The small molecule below binds the protein below.
Small molecule (SMILES): O=[N+]([O-])c1ccc(O)c(OS(=O)(=O)O)c1

Binding-site contacts:
Ligand atom N1 contacts residue GLN286 of chain 1.B at 3.5 Å (h-bond).
Ligand atom S1 contacts residue CYS242 of chain 1.B at 3.9 Å.
Ligand atom N1 contacts residue PHE76 of chain 1.B at 3.9 Å.
Ligand atom O6 contacts residue PHE76 of chain 1.B at 3.8 Å.
Ligand atom C5 contacts residue ALA244 of chain 1.B at 4.4 Å (hydrophobic).
Ligand atom O4 contacts residue ALA244 of chain 1.B at 3.5 Å (h-bond).
Ligand atom S1 contacts residue SER243 of chain 1.B at 4.2 Å.
Ligand atom O5 contacts residue PHE76 of chain 1.B at 4.3 Å.
Ligand atom O6 contacts residue ILE79 of chain 1.B at 4.3 Å.
Ligand atom O3 contacts residue VAL246 of chain 1.B at 3.9 Å.
Ligand atom O6 contacts residue ALA244 of chain 1.B at 3.6 Å.
Ligand atom O2 contacts residue CYS242 of chain 1.B at 3.5 Å (h-bond).
Ligand atom O4 contacts residue SER243 of chain 1.B at 3.2 Å.
Ligand atom O2 contacts residue ALA244 of chain 1.B at 3.3 Å.
Ligand atom C3 contacts residue LYS154 of chain 1.B at 3.5 Å.
Ligand atom O3 contacts residue GLN286 of chain 1.B at 3.6 Å (h-bond).
Ligand atom C6 contacts residue GLN286 of chain 1.B at 3.8 Å.
Ligand atom C1 contacts residue GLN286 of chain 1.B at 4.5 Å.
Ligand atom C6 contacts residue PHE76 of chain 1.B at 4.0 Å (hydrophobic).
Ligand atom C1 contacts residue SER243 of chain 1.B at 4.1 Å.
Ligand atom O6 contacts residue GLN286 of chain 1.B at 3.5 Å (h-bond).
Ligand atom C2 contacts residue LYS154 of chain 1.B at 3.1 Å.
Ligand atom O2 contacts residue GLY245 of chain 1.B at 3.7 Å.
Ligand atom O1 contacts residue SER243 of chain 1.B at 3.8 Å.
Ligand atom C5 contacts residue PHE76 of chain 1.B at 4.2 Å (hydrophobic).
Ligand atom O1 contacts residue CYS242 of chain 1.B at 3.0 Å (h-bond).
Ligand atom O2 contacts residue GLN286 of chain 1.B at 3.9 Å.
Ligand atom S1 contacts residue GLN286 of chain 1.B at 4.4 Å.
Ligand atom C1 contacts residue LYS154 of chain 1.B at 4.1 Å.
Ligand atom O2 contacts residue VAL246 of chain 1.B at 2.7 Å (h-bond).
Ligand atom O2 contacts residue SER243 of chain 1.B at 4.2 Å.
Ligand atom S1 contacts residue ALA244 of chain 1.B at 4.0 Å.
Ligand atom O1 contacts residue VAL246 of chain 1.B at 4.2 Å.
Ligand atom O5 contacts residue GLN286 of chain 1.B at 3.7 Å.
Ligand atom O7 contacts residue LYS154 of chain 1.B at 2.6 Å (salt-bridge).
Ligand atom C1 contacts residue ALA244 of chain 1.B at 4.3 Å (hydrophobic).
Ligand atom C6 contacts residue ALA244 of chain 1.B at 3.3 Å (hydrophobic).
Ligand atom S1 contacts residue VAL246 of chain 1.B at 3.8 Å.
Ligand atom C5 contacts residue GLN286 of chain 1.B at 4.0 Å.
Ligand atom O1 contacts residue ARG248 of chain 1.B at 3.4 Å.

Sequence of chain 1.B:
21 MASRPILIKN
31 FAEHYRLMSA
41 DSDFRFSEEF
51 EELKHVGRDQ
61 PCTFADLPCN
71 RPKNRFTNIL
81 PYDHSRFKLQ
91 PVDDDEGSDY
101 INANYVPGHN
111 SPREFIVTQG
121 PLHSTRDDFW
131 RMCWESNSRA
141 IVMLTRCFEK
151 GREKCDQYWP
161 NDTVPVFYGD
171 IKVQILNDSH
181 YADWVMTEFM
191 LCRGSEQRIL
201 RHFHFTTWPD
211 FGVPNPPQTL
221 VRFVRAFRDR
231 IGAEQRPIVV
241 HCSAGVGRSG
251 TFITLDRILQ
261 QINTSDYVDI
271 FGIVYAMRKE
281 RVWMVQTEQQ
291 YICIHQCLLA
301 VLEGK